Binding-site contacts:
Ligand atom O7 contacts residue ASN265 of chain 3.A at 2.9 Å (h-bond).
Ligand atom C7 contacts residue SER381 of chain 3.A at 3.9 Å.
Ligand atom C8 contacts residue SER381 of chain 3.A at 3.4 Å.
Ligand atom C8 contacts residue ASN265 of chain 3.A at 4.3 Å.
Ligand atom N2 contacts residue ASN265 of chain 3.A at 2.9 Å (h-bond).
Ligand atom C1 contacts residue ASN265 of chain 3.A at 1.4 Å.
Ligand atom O6 contacts residue ARG412 of chain 3.A at 4.1 Å.
Ligand atom O7 contacts residue ASN301 of chain 3.A at 3.9 Å.
Ligand atom C8 contacts residue VAL302 of chain 3.A at 4.1 Å (hydrophobic).
Ligand atom C8 contacts residue GLN263 of chain 3.A at 4.4 Å.
Ligand atom C4 contacts residue ASN265 of chain 3.A at 4.2 Å.
Ligand atom O6 contacts residue ASN265 of chain 3.A at 4.5 Å.
Ligand atom O5 contacts residue VAL414 of chain 3.A at 4.3 Å.
Ligand atom C1 contacts residue GLN263 of chain 3.A at 4.2 Å.
Ligand atom O5 contacts residue ASN265 of chain 3.A at 2.3 Å (h-bond).
Ligand atom C3 contacts residue ASN265 of chain 3.A at 3.8 Å.
Ligand atom O7 contacts residue SER381 of chain 3.A at 3.7 Å.
Ligand atom O6 contacts residue VAL414 of chain 3.A at 4.0 Å.
Ligand atom C8 contacts residue SER303 of chain 3.A at 3.4 Å.
Ligand atom C7 contacts residue ASN301 of chain 3.A at 4.5 Å.
Ligand atom C7 contacts residue ASN265 of chain 3.A at 3.1 Å.
Ligand atom C8 contacts residue ASN301 of chain 3.A at 4.2 Å.
Ligand atom C5 contacts residue ASN265 of chain 3.A at 3.6 Å.
Ligand atom N2 contacts residue GLN263 of chain 3.A at 4.3 Å.
Ligand atom C2 contacts residue ASN265 of chain 3.A at 2.5 Å.
Ligand atom C5 contacts residue GLN263 of chain 3.A at 4.4 Å.

Sequence of chain 3.A:
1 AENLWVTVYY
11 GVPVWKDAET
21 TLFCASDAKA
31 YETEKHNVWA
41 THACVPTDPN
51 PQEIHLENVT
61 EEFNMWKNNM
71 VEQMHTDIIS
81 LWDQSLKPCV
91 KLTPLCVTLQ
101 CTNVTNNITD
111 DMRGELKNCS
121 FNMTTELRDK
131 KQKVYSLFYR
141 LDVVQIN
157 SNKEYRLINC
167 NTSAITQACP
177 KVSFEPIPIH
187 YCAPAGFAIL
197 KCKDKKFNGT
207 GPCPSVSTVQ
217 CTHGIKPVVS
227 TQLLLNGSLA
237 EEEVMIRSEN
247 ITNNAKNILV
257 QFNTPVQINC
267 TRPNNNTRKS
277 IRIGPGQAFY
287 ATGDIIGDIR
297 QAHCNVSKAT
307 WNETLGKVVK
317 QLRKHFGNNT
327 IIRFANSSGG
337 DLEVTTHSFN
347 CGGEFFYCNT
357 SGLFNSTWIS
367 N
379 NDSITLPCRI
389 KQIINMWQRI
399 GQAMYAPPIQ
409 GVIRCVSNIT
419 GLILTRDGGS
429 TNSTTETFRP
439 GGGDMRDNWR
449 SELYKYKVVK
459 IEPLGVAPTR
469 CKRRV

The protein below binds the small molecule below.
Small molecule (SMILES): CC(=O)N[C@H]1[C@H](O[C@H]2[C@H](O)[C@@H](NC(C)=O)CO[C@@H]2CO)O[C@H](CO)[C@@H](O)[C@@H]1O